Sequence of chain 2.A:
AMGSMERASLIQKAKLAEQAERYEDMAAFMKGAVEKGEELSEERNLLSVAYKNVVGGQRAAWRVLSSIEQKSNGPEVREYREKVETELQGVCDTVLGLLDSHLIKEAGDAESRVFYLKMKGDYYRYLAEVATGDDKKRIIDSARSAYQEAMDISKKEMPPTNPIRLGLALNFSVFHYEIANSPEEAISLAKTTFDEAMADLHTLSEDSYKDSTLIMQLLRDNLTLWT

A protein and the small-molecule ligand that binds it are described below.
Small molecule (SMILES): O=C(COc1ccccc1P(=O)(O)O)Nc1cc(C(F)(F)F)ccc1Cl

Binding-site contacts:
Ligand atom OAI contacts residue ARG60 of chain 2.A at 2.8 Å (salt-bridge).
Ligand atom PAG contacts residue ARG60 of chain 2.A at 3.7 Å.
Ligand atom CAE contacts residue LEU178 of chain 2.A at 3.9 Å (hydrophobic).
Ligand atom CAE contacts residue VAL182 of chain 2.A at 3.8 Å (hydrophobic).
Ligand atom PAG contacts residue TYR134 of chain 2.A at 3.9 Å.
Ligand atom CAD contacts residue VAL182 of chain 2.A at 4.3 Å (hydrophobic).
Ligand atom CAF contacts residue VAL182 of chain 2.A at 3.8 Å (hydrophobic).
Ligand atom CAS contacts residue ARG60 of chain 2.A at 4.2 Å.
Ligand atom FAZ contacts residue LYS53 of chain 2.A at 3.5 Å.
Ligand atom CAD contacts residue ARG133 of chain 2.A at 4.1 Å.
Ligand atom NAN contacts residue ARG60 of chain 2.A at 3.8 Å.
Ligand atom OAH contacts residue ARG60 of chain 2.A at 3.0 Å (salt-bridge).
Ligand atom CAP contacts residue ARG60 of chain 2.A at 3.7 Å.
Ligand atom OAH contacts residue TYR134 of chain 2.A at 4.0 Å.
Ligand atom OAJ contacts residue ASN179 of chain 2.A at 4.0 Å.
Ligand atom FAZ contacts residue GLY57 of chain 2.A at 4.1 Å.
Ligand atom CAT contacts residue ARG60 of chain 2.A at 3.6 Å.
Ligand atom CAE contacts residue ASN179 of chain 2.A at 3.2 Å.
Ligand atom OAI contacts residue ARG133 of chain 2.A at 2.7 Å (salt-bridge).
Ligand atom CAS contacts residue GLY57 of chain 2.A at 3.3 Å.
Ligand atom FAY contacts residue ASN54 of chain 2.A at 4.3 Å.
Ligand atom OAH contacts residue LYS53 of chain 2.A at 4.3 Å.
Ligand atom FAZ contacts residue ASN54 of chain 2.A at 4.4 Å.
Ligand atom CL1 contacts residue ARG60 of chain 2.A at 3.7 Å.
Ligand atom CAU contacts residue ARG60 of chain 2.A at 4.4 Å.
Ligand atom CAA contacts residue VAL182 of chain 2.A at 4.3 Å (hydrophobic).
Ligand atom OAI contacts residue TYR134 of chain 2.A at 4.0 Å.
Ligand atom OAJ contacts residue TYR134 of chain 2.A at 2.7 Å (h-bond).
Ligand atom PAG contacts residue ARG133 of chain 2.A at 3.7 Å.
Ligand atom FAY contacts residue GLY58 of chain 2.A at 4.4 Å.
Ligand atom CAR contacts residue GLY57 of chain 2.A at 3.2 Å.
Ligand atom CAQ contacts residue GLY57 of chain 2.A at 3.9 Å.
Ligand atom CAD contacts residue ASN179 of chain 2.A at 3.3 Å.
Ligand atom CAW contacts residue GLY57 of chain 2.A at 4.2 Å.
Ligand atom OAJ contacts residue ARG60 of chain 2.A at 4.3 Å.
Ligand atom CAF contacts residue LEU178 of chain 2.A at 4.1 Å (hydrophobic).
Ligand atom OAJ contacts residue ARG133 of chain 2.A at 2.8 Å (salt-bridge).
Ligand atom CAC contacts residue ARG133 of chain 2.A at 4.4 Å.
Ligand atom FAY contacts residue GLY57 of chain 2.A at 3.9 Å.
Ligand atom CL1 contacts residue ARG64 of chain 2.A at 3.4 Å.